This protein binds this small molecule.
Small molecule (SMILES): CC(=O)N[C@@H]1[C@@H](O)[C@H](O)[C@@H](CO)O[C@H]1O

Sequence of chain 1.C:
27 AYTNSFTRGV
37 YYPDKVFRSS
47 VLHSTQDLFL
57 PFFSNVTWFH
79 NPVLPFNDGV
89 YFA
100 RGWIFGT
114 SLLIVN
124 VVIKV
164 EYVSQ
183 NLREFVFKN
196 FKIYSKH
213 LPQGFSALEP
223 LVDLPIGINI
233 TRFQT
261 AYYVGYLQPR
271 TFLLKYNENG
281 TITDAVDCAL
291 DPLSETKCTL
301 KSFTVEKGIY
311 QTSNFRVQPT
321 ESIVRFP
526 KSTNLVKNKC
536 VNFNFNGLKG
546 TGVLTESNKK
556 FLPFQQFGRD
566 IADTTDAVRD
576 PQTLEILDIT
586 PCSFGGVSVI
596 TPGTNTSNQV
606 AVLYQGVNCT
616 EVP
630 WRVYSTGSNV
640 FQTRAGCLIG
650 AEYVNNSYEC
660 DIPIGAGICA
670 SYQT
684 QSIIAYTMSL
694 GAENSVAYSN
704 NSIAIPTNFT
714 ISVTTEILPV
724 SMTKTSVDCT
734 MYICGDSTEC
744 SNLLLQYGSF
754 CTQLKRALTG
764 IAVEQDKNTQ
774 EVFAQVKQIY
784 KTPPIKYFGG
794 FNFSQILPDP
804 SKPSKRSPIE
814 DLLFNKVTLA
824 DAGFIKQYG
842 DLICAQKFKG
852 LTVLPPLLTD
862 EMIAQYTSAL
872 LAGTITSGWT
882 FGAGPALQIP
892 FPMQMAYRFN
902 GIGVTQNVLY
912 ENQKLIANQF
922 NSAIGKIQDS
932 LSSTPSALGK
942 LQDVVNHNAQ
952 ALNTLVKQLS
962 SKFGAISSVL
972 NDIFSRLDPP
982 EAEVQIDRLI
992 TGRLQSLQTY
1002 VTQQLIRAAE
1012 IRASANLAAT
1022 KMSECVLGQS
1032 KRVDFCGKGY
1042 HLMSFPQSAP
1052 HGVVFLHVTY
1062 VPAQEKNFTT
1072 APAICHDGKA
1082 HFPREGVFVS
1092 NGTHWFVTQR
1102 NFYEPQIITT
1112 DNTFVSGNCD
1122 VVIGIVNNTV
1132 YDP

Sequence of chain 1.D:
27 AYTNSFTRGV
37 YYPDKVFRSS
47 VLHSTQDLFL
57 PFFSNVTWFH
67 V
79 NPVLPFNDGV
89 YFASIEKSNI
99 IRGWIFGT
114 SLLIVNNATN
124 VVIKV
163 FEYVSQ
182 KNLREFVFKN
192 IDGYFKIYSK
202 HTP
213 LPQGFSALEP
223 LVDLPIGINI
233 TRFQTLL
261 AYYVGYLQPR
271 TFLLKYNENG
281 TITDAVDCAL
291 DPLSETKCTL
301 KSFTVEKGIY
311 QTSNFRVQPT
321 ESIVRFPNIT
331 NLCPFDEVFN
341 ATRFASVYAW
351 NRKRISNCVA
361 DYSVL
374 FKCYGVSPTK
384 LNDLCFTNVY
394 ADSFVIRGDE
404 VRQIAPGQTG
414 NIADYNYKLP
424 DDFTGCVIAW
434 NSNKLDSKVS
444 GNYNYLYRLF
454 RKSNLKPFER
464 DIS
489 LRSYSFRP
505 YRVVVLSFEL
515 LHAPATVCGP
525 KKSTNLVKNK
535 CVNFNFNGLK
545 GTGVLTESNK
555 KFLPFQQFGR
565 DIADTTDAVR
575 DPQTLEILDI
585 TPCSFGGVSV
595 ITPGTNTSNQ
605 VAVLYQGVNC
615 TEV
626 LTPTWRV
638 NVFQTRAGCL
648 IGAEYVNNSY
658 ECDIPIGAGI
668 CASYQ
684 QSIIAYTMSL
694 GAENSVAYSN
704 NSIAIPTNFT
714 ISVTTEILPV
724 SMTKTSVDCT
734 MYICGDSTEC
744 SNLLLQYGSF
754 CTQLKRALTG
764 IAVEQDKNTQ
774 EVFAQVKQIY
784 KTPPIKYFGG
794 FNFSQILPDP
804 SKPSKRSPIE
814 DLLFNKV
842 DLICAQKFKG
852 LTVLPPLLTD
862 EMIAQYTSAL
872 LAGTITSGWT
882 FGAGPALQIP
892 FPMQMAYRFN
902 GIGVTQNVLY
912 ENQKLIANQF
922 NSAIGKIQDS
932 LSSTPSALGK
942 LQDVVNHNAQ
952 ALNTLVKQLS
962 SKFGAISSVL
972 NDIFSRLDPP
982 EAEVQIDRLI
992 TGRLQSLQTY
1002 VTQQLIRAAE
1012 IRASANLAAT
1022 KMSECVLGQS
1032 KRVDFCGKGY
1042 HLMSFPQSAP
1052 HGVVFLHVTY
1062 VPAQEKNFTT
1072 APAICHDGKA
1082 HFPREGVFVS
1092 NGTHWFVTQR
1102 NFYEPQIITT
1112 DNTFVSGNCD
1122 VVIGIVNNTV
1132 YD

Binding-site contacts:
Ligand atom C7 contacts residue ASN703 of chain 1.C at 3.8 Å.
Ligand atom C2 contacts residue ASN703 of chain 1.C at 2.4 Å.
Ligand atom O5 contacts residue ASN703 of chain 1.C at 2.4 Å (h-bond).
Ligand atom O6 contacts residue TYR701 of chain 1.C at 4.2 Å.
Ligand atom O6 contacts residue ASN703 of chain 1.C at 3.8 Å.
Ligand atom C4 contacts residue ASN703 of chain 1.C at 4.2 Å.
Ligand atom C7 contacts residue TYR790 of chain 1.D at 3.9 Å (hydrophobic).
Ligand atom N2 contacts residue ASN703 of chain 1.C at 2.9 Å (h-bond).
Ligand atom C5 contacts residue ASN703 of chain 1.C at 3.7 Å.
Ligand atom O7 contacts residue TYR790 of chain 1.D at 3.9 Å.
Ligand atom N2 contacts residue TYR790 of chain 1.D at 4.2 Å.
Ligand atom O6 contacts residue SER702 of chain 1.C at 3.7 Å.
Ligand atom C3 contacts residue ASN703 of chain 1.C at 3.8 Å.
Ligand atom C1 contacts residue ASN703 of chain 1.C at 1.4 Å.
Ligand atom O7 contacts residue ASN703 of chain 1.C at 4.3 Å.
Ligand atom C8 contacts residue TYR790 of chain 1.D at 3.9 Å (hydrophobic).